Binding-site contacts:
Ligand atom C1 contacts residue GLU556 of chain 2.C at 3.7 Å.
Ligand atom CL contacts residue GLN387 of chain 2.C at 3.7 Å.
Ligand atom C2 contacts residue EDO1 of chain 2.GA at 3.7 Å.
Ligand atom C5 contacts residue GLN387 of chain 2.C at 3.8 Å.
Ligand atom C6 contacts residue EDO1 of chain 2.GA at 3.6 Å.
Ligand atom C9 contacts residue EDO1 of chain 2.CA at 3.4 Å.
Ligand atom N contacts residue EDO1 of chain 2.GA at 3.9 Å.
Ligand atom SE contacts residue ILE350 of chain 2.C at 3.8 Å.
Ligand atom O contacts residue THR554 of chain 2.C at 4.1 Å.
Ligand atom C1 contacts residue CYS555 of chain 2.C at 3.6 Å (hydrophobic).
Ligand atom C1 contacts residue GLN387 of chain 2.C at 3.2 Å.
Ligand atom SE contacts residue THR554 of chain 2.C at 3.8 Å.
Ligand atom C8 contacts residue ARG388 of chain 2.C at 3.7 Å.
Ligand atom F contacts residue EDO1 of chain 2.CA at 3.8 Å.
Ligand atom C4 contacts residue GLN387 of chain 2.C at 3.7 Å.
Ligand atom C6 contacts residue ARG388 of chain 2.C at 3.9 Å.
Ligand atom C contacts residue GLN387 of chain 2.C at 3.7 Å.
Ligand atom C8 contacts residue EDO1 of chain 2.CA at 3.5 Å.
Ligand atom CL contacts residue ARG388 of chain 2.C at 3.6 Å.
Ligand atom N contacts residue GLN387 of chain 2.C at 4.2 Å.
Ligand atom C contacts residue EDO1 of chain 2.GA at 3.6 Å.
Ligand atom SE contacts residue ARG388 of chain 2.C at 4.2 Å.
Ligand atom N contacts residue ARG388 of chain 2.C at 4.2 Å.
Ligand atom C2 contacts residue GLN387 of chain 2.C at 3.6 Å.
Ligand atom C2 contacts residue GLU556 of chain 2.C at 4.0 Å.
Ligand atom C12 contacts residue ARG388 of chain 2.C at 4.2 Å.
Ligand atom C3 contacts residue EDO1 of chain 2.GA at 3.8 Å.
Ligand atom C7 contacts residue ARG388 of chain 2.C at 3.8 Å.
Ligand atom C1 contacts residue EDO1 of chain 2.GA at 3.6 Å.
Ligand atom C9 contacts residue ARG388 of chain 2.C at 3.9 Å.
Ligand atom C6 contacts residue GLN387 of chain 2.C at 4.2 Å.
Ligand atom C4 contacts residue EDO1 of chain 2.GA at 3.4 Å.
Ligand atom C5 contacts residue EDO1 of chain 2.GA at 3.2 Å.
Ligand atom C contacts residue CYS555 of chain 2.C at 3.5 Å (hydrophobic).
Ligand atom O contacts residue ARG388 of chain 2.C at 3.1 Å (salt-bridge).
Ligand atom SE contacts residue CYS555 of chain 2.C at 2.4 Å.
Ligand atom SE contacts residue GLN387 of chain 2.C at 4.0 Å.
Ligand atom C10 contacts residue ARG388 of chain 2.C at 4.2 Å.
Ligand atom O contacts residue EDO1 of chain 2.GA at 4.2 Å.
Ligand atom C10 contacts residue EDO1 of chain 2.CA at 4.1 Å.

Sequence of chain 2.C:
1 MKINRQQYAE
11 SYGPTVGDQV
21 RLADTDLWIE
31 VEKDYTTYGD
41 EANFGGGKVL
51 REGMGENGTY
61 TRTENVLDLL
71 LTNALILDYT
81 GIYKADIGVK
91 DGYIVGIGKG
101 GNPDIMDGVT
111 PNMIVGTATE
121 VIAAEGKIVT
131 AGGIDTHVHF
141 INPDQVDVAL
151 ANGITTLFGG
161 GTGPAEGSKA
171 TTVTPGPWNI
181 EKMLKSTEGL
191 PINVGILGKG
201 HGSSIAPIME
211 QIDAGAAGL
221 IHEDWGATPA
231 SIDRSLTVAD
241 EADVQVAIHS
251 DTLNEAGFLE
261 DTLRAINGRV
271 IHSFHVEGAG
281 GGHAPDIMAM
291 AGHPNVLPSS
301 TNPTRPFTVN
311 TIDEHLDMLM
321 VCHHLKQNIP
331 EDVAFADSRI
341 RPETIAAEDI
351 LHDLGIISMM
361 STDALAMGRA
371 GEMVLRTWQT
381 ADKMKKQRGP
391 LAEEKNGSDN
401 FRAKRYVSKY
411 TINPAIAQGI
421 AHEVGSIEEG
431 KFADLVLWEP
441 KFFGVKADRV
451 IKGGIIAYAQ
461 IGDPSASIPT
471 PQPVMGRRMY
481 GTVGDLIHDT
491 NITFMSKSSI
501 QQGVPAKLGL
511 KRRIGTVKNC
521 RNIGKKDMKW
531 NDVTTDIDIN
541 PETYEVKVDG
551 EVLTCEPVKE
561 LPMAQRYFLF

This small molecule binds to this protein.
Small molecule (SMILES): O=C(Nc1ccc(F)cc1Cl)c1ccccc1[SeH]